Binding-site contacts:
Ligand atom OXT contacts residue GLU5 of chain 1.K at 3.9 Å.
Ligand atom CA contacts residue GLU5 of chain 1.K at 4.0 Å.
Ligand atom C contacts residue GLU5 of chain 1.K at 4.2 Å.
Ligand atom OXT contacts residue LEU9 of chain 1.K at 4.2 Å.
Ligand atom OXT contacts residue VAL8 of chain 1.K at 3.8 Å.
Ligand atom O contacts residue LEU85 of chain 1.J at 3.5 Å.
Ligand atom N contacts residue VAL8 of chain 1.K at 4.4 Å.
Ligand atom N contacts residue GLU5 of chain 1.K at 4.2 Å.

This small molecule binds to this protein.
Small molecule (SMILES): NCC(=O)O

Sequence of chain 1.J:
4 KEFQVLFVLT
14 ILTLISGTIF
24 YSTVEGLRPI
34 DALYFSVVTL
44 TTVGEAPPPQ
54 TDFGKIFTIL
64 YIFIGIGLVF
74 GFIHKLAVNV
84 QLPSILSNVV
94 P

Sequence of chain 1.K:
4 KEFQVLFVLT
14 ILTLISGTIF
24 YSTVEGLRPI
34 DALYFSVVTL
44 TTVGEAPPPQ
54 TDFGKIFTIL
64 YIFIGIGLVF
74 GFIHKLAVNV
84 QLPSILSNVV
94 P